This protein binds this small molecule.
Small molecule (SMILES): Nc1ncnc2c1ncn2[C@@H]1O[C@H]([C@@H]2O[C@@H]3[C@H](O[P](=O)(O)O2)[C@@H](CO[P](=O)(O)O[C@H]2[C@@H](O)[C@H](n4cnc5c(N)ncnc54)O[C@@H]2COP(=O)=O)O[C@H]3n2ccc(=O)[nH]c2=O)[C@@H](O[P](=O)(O)OC[C@H]2O[C@@H](n3ccc(=O)[nH]c3=O)[C@H](O)[C@@H]2O)[C@H]1O

Binding-site contacts:
Ligand atom C1' contacts residue GLU140 of chain 3.F at 2.7 Å.
Ligand atom N3 contacts residue TRP47 of chain 3.F at 3.4 Å.
Ligand atom O2' contacts residue GLU140 of chain 3.F at 2.3 Å (salt-bridge).
Ligand atom N9 contacts residue LYS143 of chain 3.F at 3.2 Å (salt-bridge).
Ligand atom N9 contacts residue TRP47 of chain 3.F at 3.3 Å.
Ligand atom C3' contacts residue GLU140 of chain 3.F at 3.8 Å.
Ligand atom N7 contacts residue LYS143 of chain 3.F at 3.8 Å.
Ligand atom C5 contacts residue TRP47 of chain 3.F at 3.8 Å (hydrophobic).
Ligand atom C4 contacts residue TRP47 of chain 3.F at 3.3 Å (hydrophobic).
Ligand atom N1 contacts residue TRP47 of chain 3.F at 3.7 Å.
Ligand atom C6 contacts residue TRP47 of chain 3.F at 3.7 Å (hydrophobic).
Ligand atom C1' contacts residue LYS143 of chain 3.F at 3.2 Å.
Ligand atom N7 contacts residue TRP47 of chain 3.F at 3.6 Å.
Ligand atom O4' contacts residue TRP47 of chain 3.F at 3.4 Å.
Ligand atom C5' contacts residue ARG90 of chain 3.F at 4.3 Å.
Ligand atom N6 contacts residue TRP47 of chain 3.F at 4.2 Å.
Ligand atom N9 contacts residue GLU140 of chain 3.F at 4.1 Å.
Ligand atom O3' contacts residue GLU140 of chain 3.F at 4.4 Å.
Ligand atom C8 contacts residue TRP47 of chain 3.F at 3.6 Å (hydrophobic).
Ligand atom C2' contacts residue GLU140 of chain 3.F at 3.0 Å.
Ligand atom C2 contacts residue TRP47 of chain 3.F at 3.4 Å (hydrophobic).
Ligand atom O2' contacts residue LYS143 of chain 3.F at 3.8 Å.
Ligand atom O4' contacts residue LYS143 of chain 3.F at 4.4 Å.
Ligand atom C2' contacts residue LYS143 of chain 3.F at 3.7 Å.
Ligand atom C8 contacts residue LYS143 of chain 3.F at 2.7 Å.
Ligand atom C1' contacts residue TRP47 of chain 3.F at 3.7 Å (hydrophobic).
Ligand atom O4' contacts residue GLU140 of chain 3.F at 3.0 Å (salt-bridge).
Ligand atom O4' contacts residue LYS143 of chain 3.F at 4.2 Å.
Ligand atom C4' contacts residue GLU140 of chain 3.F at 3.4 Å.

Sequence of chain 3.F:
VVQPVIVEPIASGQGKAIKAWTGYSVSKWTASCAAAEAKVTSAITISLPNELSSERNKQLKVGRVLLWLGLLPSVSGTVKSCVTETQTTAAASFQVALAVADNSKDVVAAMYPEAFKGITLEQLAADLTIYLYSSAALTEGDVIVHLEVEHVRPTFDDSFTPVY